Binding-site contacts:
Ligand atom C4 contacts residue ASN118 of chain 50.F at 3.8 Å.
Ligand atom C3 contacts residue ASN118 of chain 50.F at 3.8 Å.
Ligand atom O6 contacts residue ALA117 of chain 50.F at 2.3 Å.
Ligand atom O5 contacts residue ASN118 of chain 50.F at 1.8 Å (h-bond).
Ligand atom C1 contacts residue ALA117 of chain 50.F at 3.9 Å (hydrophobic).
Ligand atom O7 contacts residue ASN118 of chain 50.F at 3.5 Å (h-bond).
Ligand atom C6 contacts residue ASN118 of chain 50.F at 4.0 Å.
Ligand atom C7 contacts residue PRO167 of chain 50.F at 3.9 Å (hydrophobic).
Ligand atom N2 contacts residue PRO167 of chain 50.F at 4.0 Å.
Ligand atom C8 contacts residue ASP164 of chain 50.F at 4.5 Å.
Ligand atom C1 contacts residue GLN168 of chain 50.F at 4.0 Å.
Ligand atom N2 contacts residue ASN118 of chain 50.F at 3.6 Å.
Ligand atom C2 contacts residue ASN118 of chain 50.F at 2.7 Å.
Ligand atom C5 contacts residue ASN118 of chain 50.F at 3.2 Å.
Ligand atom C1 contacts residue PRO167 of chain 50.F at 4.4 Å (hydrophobic).
Ligand atom C2 contacts residue ALA117 of chain 50.F at 4.0 Å (hydrophobic).
Ligand atom C5 contacts residue GLN168 of chain 50.F at 4.5 Å.
Ligand atom C1 contacts residue ASN118 of chain 50.F at 1.6 Å.
Ligand atom O7 contacts residue ALA117 of chain 50.F at 4.5 Å.
Ligand atom C6 contacts residue ALA117 of chain 50.F at 3.6 Å (hydrophobic).
Ligand atom O5 contacts residue ALA117 of chain 50.F at 3.5 Å (h-bond).
Ligand atom C8 contacts residue PRO167 of chain 50.F at 3.7 Å (hydrophobic).
Ligand atom O5 contacts residue GLN168 of chain 50.F at 4.0 Å.
Ligand atom C4 contacts residue ALA117 of chain 50.F at 4.2 Å (hydrophobic).
Ligand atom O6 contacts residue ASN118 of chain 50.F at 4.0 Å.
Ligand atom C5 contacts residue ALA117 of chain 50.F at 4.2 Å (hydrophobic).
Ligand atom C7 contacts residue ASN118 of chain 50.F at 3.9 Å.

Sequence of chain 50.F:
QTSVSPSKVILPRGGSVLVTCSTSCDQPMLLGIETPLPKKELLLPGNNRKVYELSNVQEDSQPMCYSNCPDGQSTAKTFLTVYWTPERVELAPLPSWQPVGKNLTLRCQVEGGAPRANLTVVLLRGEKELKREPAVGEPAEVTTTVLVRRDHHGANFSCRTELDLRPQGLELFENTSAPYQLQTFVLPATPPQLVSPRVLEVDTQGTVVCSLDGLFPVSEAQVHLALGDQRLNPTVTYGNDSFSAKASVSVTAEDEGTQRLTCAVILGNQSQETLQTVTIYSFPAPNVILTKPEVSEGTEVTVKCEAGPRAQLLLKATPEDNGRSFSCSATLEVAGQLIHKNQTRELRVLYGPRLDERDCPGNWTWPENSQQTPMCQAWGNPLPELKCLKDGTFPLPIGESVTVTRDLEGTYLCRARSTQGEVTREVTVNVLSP

The small molecule below binds the protein below.
Small molecule (SMILES): CC(=O)N[C@@H]1[C@@H](O)[C@H](O)[C@@H](CO)O[C@H]1O